Binding-site contacts:
Ligand atom C3' contacts residue GLN137 of chain 45.A at 2.6 Å.
Ligand atom N7 contacts residue TRP60 of chain 45.A at 3.9 Å.
Ligand atom C2' contacts residue GLN137 of chain 45.A at 2.9 Å.
Ligand atom O5' contacts residue PRO276 of chain 45.A at 2.8 Å.
Ligand atom N6 contacts residue ASP58 of chain 45.A at 4.3 Å.
Ligand atom OP1 contacts residue ASN275 of chain 45.A at 4.5 Å.
Ligand atom O3' contacts residue GLN137 of chain 45.A at 2.1 Å (h-bond).
Ligand atom C1' contacts residue TRP60 of chain 45.A at 3.5 Å (hydrophobic).
Ligand atom OP2 contacts residue ASN139 of chain 45.A at 3.3 Å (h-bond).
Ligand atom C4' contacts residue PRO276 of chain 45.A at 3.7 Å (hydrophobic).
Ligand atom N6 contacts residue TRP60 of chain 45.A at 3.0 Å.
Ligand atom N3 contacts residue TRP60 of chain 45.A at 3.0 Å.
Ligand atom C5 contacts residue TRP60 of chain 45.A at 3.8 Å (hydrophobic).
Ligand atom C3' contacts residue PRO276 of chain 45.A at 3.2 Å (hydrophobic).
Ligand atom C4 contacts residue TRP60 of chain 45.A at 3.5 Å (hydrophobic).
Ligand atom C2 contacts residue TRP60 of chain 45.A at 3.4 Å (hydrophobic).
Ligand atom OP1 contacts residue GLN137 of chain 45.A at 4.4 Å.
Ligand atom O5' contacts residue GLN137 of chain 45.A at 4.3 Å.
Ligand atom OP1 contacts residue PRO276 of chain 45.A at 3.1 Å.
Ligand atom O5' contacts residue TRP60 of chain 45.A at 3.8 Å.
Ligand atom OP2 contacts residue GLN137 of chain 45.A at 3.8 Å.
Ligand atom C5' contacts residue PRO276 of chain 45.A at 3.7 Å (hydrophobic).
Ligand atom N1 contacts residue TRP60 of chain 45.A at 3.5 Å.
Ligand atom C8 contacts residue TRP60 of chain 45.A at 4.4 Å (hydrophobic).
Ligand atom P contacts residue PRO276 of chain 45.A at 3.8 Å.
Ligand atom C4' contacts residue GLN137 of chain 45.A at 4.1 Å.
Ligand atom C2' contacts residue TRP60 of chain 45.A at 4.1 Å (hydrophobic).
Ligand atom O3' contacts residue TRP60 of chain 45.A at 4.4 Å.
Ligand atom P contacts residue GLN137 of chain 45.A at 3.5 Å.
Ligand atom N6 contacts residue GLY57 of chain 45.A at 3.7 Å.
Ligand atom OP2 contacts residue ARG534 of chain 45.A at 3.6 Å.
Ligand atom OP2 contacts residue TRP60 of chain 45.A at 4.4 Å.
Ligand atom P contacts residue ASN139 of chain 45.A at 3.7 Å.
Ligand atom O4' contacts residue TRP60 of chain 45.A at 4.2 Å.
Ligand atom N9 contacts residue TRP60 of chain 45.A at 3.8 Å.
Ligand atom O3' contacts residue PRO276 of chain 45.A at 3.4 Å.
Ligand atom C6 contacts residue TRP60 of chain 45.A at 3.4 Å (hydrophobic).
Ligand atom OP1 contacts residue ASN139 of chain 45.A at 3.1 Å (h-bond).
Ligand atom OP2 contacts residue PRO276 of chain 45.A at 3.9 Å.
Ligand atom C1' contacts residue GLN137 of chain 45.A at 4.0 Å.

A small-molecule ligand and the protein it binds are described below.
Small molecule (SMILES): Nc1ccn([C@H]2C[C@H](O[P](=O)(O)OC[C@H]3O[C@@H](n4cnc5c(N)ncnc54)C[C@@H]3O[P](=O)(O)OC[C@H]3O[C@@H](n4cnc5c(N)ncnc54)C[C@@H]3O[P](=O)(O)OC[C@H]3O[C@@H](n4cnc5c(N)ncnc54)C[C@@H]3O)[C@@H](COP(=O)=O)O2)c(=O)n1

Sequence of chain 45.A:
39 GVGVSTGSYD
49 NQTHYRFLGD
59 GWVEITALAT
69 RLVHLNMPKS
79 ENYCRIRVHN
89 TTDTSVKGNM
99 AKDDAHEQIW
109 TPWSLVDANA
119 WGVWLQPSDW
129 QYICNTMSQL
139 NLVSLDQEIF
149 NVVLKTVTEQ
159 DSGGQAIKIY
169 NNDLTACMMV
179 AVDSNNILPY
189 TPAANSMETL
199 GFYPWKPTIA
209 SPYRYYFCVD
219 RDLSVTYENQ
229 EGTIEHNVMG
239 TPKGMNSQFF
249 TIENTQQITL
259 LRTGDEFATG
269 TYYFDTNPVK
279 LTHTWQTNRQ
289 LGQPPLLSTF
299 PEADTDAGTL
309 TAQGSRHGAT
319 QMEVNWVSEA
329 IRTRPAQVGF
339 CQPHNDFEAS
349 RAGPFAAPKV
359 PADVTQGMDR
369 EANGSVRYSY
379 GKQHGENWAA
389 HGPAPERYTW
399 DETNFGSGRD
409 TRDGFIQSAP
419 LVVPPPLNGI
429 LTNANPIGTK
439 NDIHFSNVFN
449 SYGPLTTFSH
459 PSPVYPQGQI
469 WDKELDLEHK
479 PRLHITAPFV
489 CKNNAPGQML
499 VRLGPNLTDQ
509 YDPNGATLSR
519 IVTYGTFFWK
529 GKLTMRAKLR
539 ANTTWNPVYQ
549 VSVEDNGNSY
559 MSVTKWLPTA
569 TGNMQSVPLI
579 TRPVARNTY